Sequence of chain 1.A:
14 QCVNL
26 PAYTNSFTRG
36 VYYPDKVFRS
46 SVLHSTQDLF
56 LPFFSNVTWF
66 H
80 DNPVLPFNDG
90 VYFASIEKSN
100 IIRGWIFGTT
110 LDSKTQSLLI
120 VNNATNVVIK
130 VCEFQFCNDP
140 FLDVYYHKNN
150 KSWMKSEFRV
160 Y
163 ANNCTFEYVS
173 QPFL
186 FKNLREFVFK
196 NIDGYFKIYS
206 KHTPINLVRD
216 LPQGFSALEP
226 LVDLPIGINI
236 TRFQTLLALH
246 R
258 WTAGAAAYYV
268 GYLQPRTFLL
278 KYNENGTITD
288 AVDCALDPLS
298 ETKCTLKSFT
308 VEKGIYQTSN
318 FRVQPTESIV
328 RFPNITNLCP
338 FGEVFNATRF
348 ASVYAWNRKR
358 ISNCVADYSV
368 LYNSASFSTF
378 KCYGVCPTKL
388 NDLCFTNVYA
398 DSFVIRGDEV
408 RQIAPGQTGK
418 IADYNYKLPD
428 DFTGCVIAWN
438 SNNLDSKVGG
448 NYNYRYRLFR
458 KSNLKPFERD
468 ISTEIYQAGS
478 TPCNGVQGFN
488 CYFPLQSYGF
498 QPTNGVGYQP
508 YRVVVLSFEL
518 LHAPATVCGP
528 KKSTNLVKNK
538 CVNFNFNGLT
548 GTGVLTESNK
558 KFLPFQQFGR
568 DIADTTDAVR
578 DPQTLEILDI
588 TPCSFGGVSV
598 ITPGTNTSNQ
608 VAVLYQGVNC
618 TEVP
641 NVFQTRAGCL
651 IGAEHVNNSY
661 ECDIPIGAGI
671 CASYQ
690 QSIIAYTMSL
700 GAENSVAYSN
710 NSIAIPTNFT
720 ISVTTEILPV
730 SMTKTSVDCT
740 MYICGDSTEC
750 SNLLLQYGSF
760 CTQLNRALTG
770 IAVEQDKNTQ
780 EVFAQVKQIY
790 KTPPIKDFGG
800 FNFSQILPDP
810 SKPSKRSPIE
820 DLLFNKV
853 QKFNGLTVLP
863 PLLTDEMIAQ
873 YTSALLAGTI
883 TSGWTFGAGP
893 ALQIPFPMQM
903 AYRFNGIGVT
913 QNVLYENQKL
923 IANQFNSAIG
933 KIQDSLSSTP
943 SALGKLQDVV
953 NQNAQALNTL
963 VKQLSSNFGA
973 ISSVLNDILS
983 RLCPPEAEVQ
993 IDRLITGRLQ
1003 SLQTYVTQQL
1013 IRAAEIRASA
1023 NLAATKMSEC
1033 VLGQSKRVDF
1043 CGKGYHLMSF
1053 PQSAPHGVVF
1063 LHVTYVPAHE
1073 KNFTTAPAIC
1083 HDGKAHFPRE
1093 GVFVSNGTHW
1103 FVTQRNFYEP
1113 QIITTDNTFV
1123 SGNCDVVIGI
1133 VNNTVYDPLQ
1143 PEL

Binding-site contacts:
Ligand atom O7 contacts residue ASN717 of chain 1.A at 3.6 Å (h-bond).
Ligand atom O6 contacts residue GLN926 of chain 1.A at 3.8 Å.
Ligand atom C3 contacts residue LEU922 of chain 1.A at 4.4 Å (hydrophobic).
Ligand atom O5 contacts residue HIS1071 of chain 1.A at 4.2 Å.
Ligand atom C1 contacts residue LEU922 of chain 1.A at 4.5 Å (hydrophobic).
Ligand atom C5 contacts residue ASN717 of chain 1.A at 3.7 Å.
Ligand atom O5 contacts residue ASN717 of chain 1.A at 2.4 Å (h-bond).
Ligand atom C4 contacts residue ASN717 of chain 1.A at 4.2 Å.
Ligand atom N2 contacts residue ASN717 of chain 1.A at 2.9 Å (h-bond).
Ligand atom C1 contacts residue ASN717 of chain 1.A at 1.5 Å.
Ligand atom C7 contacts residue ASN717 of chain 1.A at 3.5 Å.
Ligand atom C3 contacts residue ASN717 of chain 1.A at 3.8 Å.
Ligand atom C2 contacts residue ASN717 of chain 1.A at 2.5 Å.

The small molecule below binds the protein below.
Small molecule (SMILES): CC(=O)N[C@@H]1[C@@H](O)[C@H](O)[C@@H](CO)O[C@H]1O